The small molecule below binds the protein below.
Small molecule (SMILES): CC(=O)N[C@H]1[C@@H](O[C@H]2[C@H](O)[C@@H](NC(C)=O)CO[C@@H]2CO[C@@H]2O[C@@H](C)[C@@H](O)[C@@H](O)[C@@H]2O)O[C@H](CO)[C@@H](O)[C@@H]1O

Binding-site contacts:
Ligand atom C2 contacts residue ASN47 of chain 1.A at 2.5 Å.
Ligand atom N2 contacts residue ASN42 of chain 1.A at 3.9 Å.
Ligand atom C3 contacts residue ASN47 of chain 1.A at 3.8 Å.
Ligand atom C7 contacts residue ASN47 of chain 1.A at 3.1 Å.
Ligand atom C4 contacts residue ASN47 of chain 1.A at 4.3 Å.
Ligand atom N2 contacts residue SER49 of chain 1.A at 4.5 Å.
Ligand atom C8 contacts residue GLU29 of chain 1.A at 3.9 Å.
Ligand atom C8 contacts residue SER48 of chain 1.A at 3.7 Å.
Ligand atom C7 contacts residue SER48 of chain 1.A at 4.0 Å.
Ligand atom C8 contacts residue PHE41 of chain 1.A at 4.5 Å (hydrophobic).
Ligand atom C1 contacts residue ASN42 of chain 1.A at 4.3 Å.
Ligand atom C5 contacts residue TYR45 of chain 1.A at 3.5 Å (hydrophobic).
Ligand atom C7 contacts residue SER49 of chain 1.A at 3.3 Å.
Ligand atom C6 contacts residue TYR45 of chain 1.A at 3.2 Å (hydrophobic).
Ligand atom O7 contacts residue SER48 of chain 1.A at 3.5 Å (h-bond).
Ligand atom C5 contacts residue ASN47 of chain 1.A at 3.6 Å.
Ligand atom C8 contacts residue SER49 of chain 1.A at 3.5 Å.
Ligand atom C3 contacts residue TYR45 of chain 1.A at 4.5 Å (hydrophobic).
Ligand atom N2 contacts residue GLU29 of chain 1.A at 4.3 Å.
Ligand atom C8 contacts residue ASN47 of chain 1.A at 3.9 Å.
Ligand atom O7 contacts residue ASN47 of chain 1.A at 3.1 Å (h-bond).
Ligand atom C4 contacts residue TYR45 of chain 1.A at 3.9 Å (hydrophobic).
Ligand atom C5 contacts residue TYR45 of chain 1.A at 4.3 Å (hydrophobic).
Ligand atom O6 contacts residue TYR45 of chain 1.A at 4.0 Å.
Ligand atom O5 contacts residue ASN47 of chain 1.A at 2.4 Å (h-bond).
Ligand atom N2 contacts residue ASN47 of chain 1.A at 2.9 Å (h-bond).
Ligand atom O7 contacts residue SER49 of chain 1.A at 2.6 Å (h-bond).
Ligand atom C8 contacts residue VAL40 of chain 1.A at 3.4 Å (hydrophobic).
Ligand atom C1 contacts residue ASN47 of chain 1.A at 1.5 Å.
Ligand atom C8 contacts residue ASN42 of chain 1.A at 4.2 Å.

Sequence of chain 1.A:
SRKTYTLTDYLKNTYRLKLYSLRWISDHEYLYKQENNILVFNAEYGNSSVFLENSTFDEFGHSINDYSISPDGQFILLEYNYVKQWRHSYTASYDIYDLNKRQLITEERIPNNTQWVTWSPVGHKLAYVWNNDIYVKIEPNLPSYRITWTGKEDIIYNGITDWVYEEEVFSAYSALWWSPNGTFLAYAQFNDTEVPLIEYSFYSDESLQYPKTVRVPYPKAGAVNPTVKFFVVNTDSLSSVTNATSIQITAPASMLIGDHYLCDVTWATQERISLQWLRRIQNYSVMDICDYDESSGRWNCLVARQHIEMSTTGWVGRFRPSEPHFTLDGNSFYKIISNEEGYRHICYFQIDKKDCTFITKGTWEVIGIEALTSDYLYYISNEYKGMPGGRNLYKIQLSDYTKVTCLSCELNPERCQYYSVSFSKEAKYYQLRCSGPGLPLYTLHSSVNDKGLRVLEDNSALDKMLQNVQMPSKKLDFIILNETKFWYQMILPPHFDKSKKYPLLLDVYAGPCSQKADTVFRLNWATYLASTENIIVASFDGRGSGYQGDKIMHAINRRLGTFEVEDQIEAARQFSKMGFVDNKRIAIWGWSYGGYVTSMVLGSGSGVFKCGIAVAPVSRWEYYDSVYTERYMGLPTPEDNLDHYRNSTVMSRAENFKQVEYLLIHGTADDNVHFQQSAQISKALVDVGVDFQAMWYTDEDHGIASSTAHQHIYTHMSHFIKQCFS